Binding-site contacts:
Ligand atom C08 contacts residue GLU324 of chain 1.B at 3.4 Å.
Ligand atom C22 contacts residue TYR438 of chain 1.B at 3.8 Å (hydrophobic).
Ligand atom N02 contacts residue HEM1 of chain 1.J at 3.5 Å.
Ligand atom C03 contacts residue TRP319 of chain 1.B at 3.9 Å (hydrophobic).
Ligand atom N22 contacts residue HEM1 of chain 1.J at 4.0 Å.
Ligand atom C03 contacts residue HEM1 of chain 1.J at 3.4 Å.
Ligand atom C02 contacts residue HEM1 of chain 1.J at 3.8 Å.
Ligand atom C24 contacts residue TYR438 of chain 1.B at 4.0 Å (hydrophobic).
Ligand atom N21 contacts residue HEM1 of chain 1.J at 3.1 Å (h-bond).
Ligand atom C02 contacts residue PRO297 of chain 1.B at 3.9 Å (hydrophobic).
Ligand atom C02 contacts residue TRP319 of chain 1.B at 3.7 Å (hydrophobic).
Ligand atom C11 contacts residue HEM1 of chain 1.J at 4.0 Å.
Ligand atom N02 contacts residue TYR320 of chain 1.B at 3.5 Å.
Ligand atom C25 contacts residue HEM1 of chain 1.J at 3.6 Å.
Ligand atom C12 contacts residue HEM1 of chain 1.J at 3.8 Å.
Ligand atom C04 contacts residue HEM1 of chain 1.J at 3.8 Å.
Ligand atom N02 contacts residue TRP319 of chain 1.B at 2.8 Å (h-bond).
Ligand atom C23 contacts residue TYR438 of chain 1.B at 3.3 Å (hydrophobic).
Ligand atom N01 contacts residue GLU324 of chain 1.B at 2.7 Å (salt-bridge).
Ligand atom C07 contacts residue HEM1 of chain 1.J at 3.3 Å.
Ligand atom C06 contacts residue GLU324 of chain 1.B at 3.5 Å.
Ligand atom C22 contacts residue HEM1 of chain 1.J at 3.4 Å.
Ligand atom C03 contacts residue PRO297 of chain 1.B at 4.0 Å (hydrophobic).
Ligand atom C08 contacts residue HEM1 of chain 1.J at 3.9 Å.
Ligand atom N22 contacts residue TYR438 of chain 1.B at 3.9 Å.
Ligand atom C09 contacts residue VAL299 of chain 1.B at 3.7 Å (hydrophobic).
Ligand atom C07 contacts residue PHE316 of chain 1.B at 3.8 Å (hydrophobic).
Ligand atom N22 contacts residue ASN301 of chain 1.B at 3.0 Å (h-bond).
Ligand atom C24 contacts residue HEM1 of chain 1.J at 3.9 Å.
Ligand atom C09 contacts residue HEM1 of chain 1.J at 3.7 Å.
Ligand atom C07 contacts residue GLY318 of chain 1.B at 3.8 Å.
Ligand atom C05 contacts residue VAL299 of chain 1.B at 3.7 Å (hydrophobic).
Ligand atom C23 contacts residue HEM1 of chain 1.J at 3.8 Å.
Ligand atom C10 contacts residue HEM1 of chain 1.J at 3.2 Å.
Ligand atom N02 contacts residue GLU324 of chain 1.B at 2.6 Å (salt-bridge).
Ligand atom N02 contacts residue MET321 of chain 1.B at 4.0 Å.
Ligand atom C26 contacts residue HEM1 of chain 1.J at 3.2 Å.
Ligand atom N22 contacts residue MET302 of chain 1.B at 3.7 Å.
Ligand atom C27 contacts residue VAL67 of chain 1.B at 3.7 Å (hydrophobic).
Ligand atom C02 contacts residue GLU324 of chain 1.B at 3.4 Å.

Sequence of chain 1.B:
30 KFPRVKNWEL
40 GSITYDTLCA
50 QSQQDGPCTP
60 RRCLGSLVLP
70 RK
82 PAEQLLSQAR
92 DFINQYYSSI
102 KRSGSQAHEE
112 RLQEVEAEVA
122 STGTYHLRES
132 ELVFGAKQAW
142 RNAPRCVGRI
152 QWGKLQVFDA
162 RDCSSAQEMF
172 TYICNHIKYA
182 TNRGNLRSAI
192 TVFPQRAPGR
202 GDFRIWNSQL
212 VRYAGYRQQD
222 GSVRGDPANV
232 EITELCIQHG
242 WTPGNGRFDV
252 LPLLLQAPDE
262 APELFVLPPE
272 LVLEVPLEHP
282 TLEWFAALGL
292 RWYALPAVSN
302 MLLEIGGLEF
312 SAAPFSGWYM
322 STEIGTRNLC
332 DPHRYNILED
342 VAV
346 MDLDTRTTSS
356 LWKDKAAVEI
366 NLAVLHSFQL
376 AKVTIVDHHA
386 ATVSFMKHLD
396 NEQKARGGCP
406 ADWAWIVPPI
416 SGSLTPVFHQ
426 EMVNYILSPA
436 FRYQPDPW

The protein below binds the small molecule below.
Small molecule (SMILES): Cc1cc(N)nc(CCCCCc2cc(C)cc(N)n2)c1